The small molecule below binds the protein below.
Small molecule (SMILES): CC1=CC(=O)c2ccccc2C1=O

Sequence of chain 1.C:
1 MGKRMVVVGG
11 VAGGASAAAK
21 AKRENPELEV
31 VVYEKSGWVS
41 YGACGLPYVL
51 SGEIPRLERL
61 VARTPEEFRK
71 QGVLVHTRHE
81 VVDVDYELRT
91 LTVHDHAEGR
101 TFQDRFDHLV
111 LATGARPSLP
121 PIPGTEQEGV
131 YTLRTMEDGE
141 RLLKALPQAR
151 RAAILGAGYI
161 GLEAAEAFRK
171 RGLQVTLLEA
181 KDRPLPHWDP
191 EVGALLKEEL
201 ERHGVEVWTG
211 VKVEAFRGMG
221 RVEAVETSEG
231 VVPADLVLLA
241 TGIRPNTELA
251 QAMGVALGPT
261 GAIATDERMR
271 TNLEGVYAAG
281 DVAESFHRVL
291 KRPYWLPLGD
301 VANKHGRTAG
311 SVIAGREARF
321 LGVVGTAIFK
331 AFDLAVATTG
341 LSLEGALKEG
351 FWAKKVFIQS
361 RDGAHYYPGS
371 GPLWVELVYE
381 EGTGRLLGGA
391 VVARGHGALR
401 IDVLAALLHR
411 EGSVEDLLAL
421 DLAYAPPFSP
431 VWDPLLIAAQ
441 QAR

Binding-site contacts:
Ligand atom O4K contacts residue HIS365 of chain 1.C at 4.2 Å.
Ligand atom C10 contacts residue COA1 of chain 2.O at 4.4 Å.
Ligand atom C11 contacts residue COA1 of chain 2.O at 4.2 Å.
Ligand atom O1K contacts residue ALA62 of chain 2.D at 4.1 Å.
Ligand atom C6K contacts residue ALA364 of chain 1.C at 3.8 Å (hydrophobic).
Ligand atom C4K contacts residue HIS365 of chain 1.C at 4.4 Å.
Ligand atom C6K contacts residue VAL431 of chain 1.C at 3.9 Å (hydrophobic).
Ligand atom C5K contacts residue VAL431 of chain 1.C at 4.5 Å (hydrophobic).
Ligand atom C6K contacts residue HIS365 of chain 1.C at 3.6 Å.
Ligand atom O1K contacts residue COA1 of chain 2.O at 3.8 Å.
Ligand atom C8K contacts residue COA1 of chain 2.O at 3.6 Å.
Ligand atom C9K contacts residue VAL431 of chain 1.C at 3.3 Å (hydrophobic).
Ligand atom C7K contacts residue ALA364 of chain 1.C at 3.6 Å (hydrophobic).
Ligand atom C5K contacts residue PRO430 of chain 1.C at 4.1 Å (hydrophobic).
Ligand atom C8K contacts residue HIS365 of chain 1.C at 4.4 Å.
Ligand atom C9K contacts residue COA1 of chain 2.O at 3.3 Å.
Ligand atom C10 contacts residue HIS365 of chain 1.C at 4.1 Å.
Ligand atom C8K contacts residue TYR424 of chain 1.C at 4.4 Å (hydrophobic).
Ligand atom C7K contacts residue TYR424 of chain 1.C at 4.2 Å (hydrophobic).
Ligand atom C4K contacts residue PRO430 of chain 1.C at 4.2 Å (hydrophobic).
Ligand atom C7K contacts residue HIS365 of chain 1.C at 4.1 Å.
Ligand atom C6K contacts residue PRO430 of chain 1.C at 3.8 Å (hydrophobic).
Ligand atom C1K contacts residue COA1 of chain 2.O at 4.2 Å.
Ligand atom C10 contacts residue VAL431 of chain 1.C at 3.9 Å (hydrophobic).
Ligand atom O4K contacts residue PRO430 of chain 1.C at 3.8 Å.
Ligand atom C2K contacts residue COA1 of chain 2.O at 3.7 Å.
Ligand atom C9K contacts residue HIS365 of chain 1.C at 4.4 Å.
Ligand atom C7K contacts residue VAL431 of chain 1.C at 3.6 Å (hydrophobic).
Ligand atom O4K contacts residue ARG361 of chain 1.C at 3.9 Å.
Ligand atom C5K contacts residue HIS365 of chain 1.C at 3.9 Å.
Ligand atom C8K contacts residue VAL431 of chain 1.C at 3.5 Å (hydrophobic).
Ligand atom C7K contacts residue PRO430 of chain 1.C at 4.2 Å (hydrophobic).

Sequence of chain 2.D:
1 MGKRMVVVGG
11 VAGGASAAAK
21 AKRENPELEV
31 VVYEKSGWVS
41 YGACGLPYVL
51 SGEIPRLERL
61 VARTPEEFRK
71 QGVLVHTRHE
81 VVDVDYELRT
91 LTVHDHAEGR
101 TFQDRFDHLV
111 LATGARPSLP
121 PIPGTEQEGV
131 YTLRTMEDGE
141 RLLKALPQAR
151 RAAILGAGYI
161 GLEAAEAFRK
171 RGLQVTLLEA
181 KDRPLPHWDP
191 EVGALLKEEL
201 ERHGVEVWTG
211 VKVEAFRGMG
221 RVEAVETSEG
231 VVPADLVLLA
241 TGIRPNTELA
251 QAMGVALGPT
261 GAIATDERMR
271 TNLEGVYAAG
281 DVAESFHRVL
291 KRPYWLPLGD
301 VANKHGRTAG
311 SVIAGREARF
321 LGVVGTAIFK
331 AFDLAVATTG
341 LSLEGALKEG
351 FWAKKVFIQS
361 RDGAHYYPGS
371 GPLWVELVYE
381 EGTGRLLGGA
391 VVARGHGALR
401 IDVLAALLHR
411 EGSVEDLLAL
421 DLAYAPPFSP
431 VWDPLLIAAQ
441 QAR